Sequence of chain 109.B:
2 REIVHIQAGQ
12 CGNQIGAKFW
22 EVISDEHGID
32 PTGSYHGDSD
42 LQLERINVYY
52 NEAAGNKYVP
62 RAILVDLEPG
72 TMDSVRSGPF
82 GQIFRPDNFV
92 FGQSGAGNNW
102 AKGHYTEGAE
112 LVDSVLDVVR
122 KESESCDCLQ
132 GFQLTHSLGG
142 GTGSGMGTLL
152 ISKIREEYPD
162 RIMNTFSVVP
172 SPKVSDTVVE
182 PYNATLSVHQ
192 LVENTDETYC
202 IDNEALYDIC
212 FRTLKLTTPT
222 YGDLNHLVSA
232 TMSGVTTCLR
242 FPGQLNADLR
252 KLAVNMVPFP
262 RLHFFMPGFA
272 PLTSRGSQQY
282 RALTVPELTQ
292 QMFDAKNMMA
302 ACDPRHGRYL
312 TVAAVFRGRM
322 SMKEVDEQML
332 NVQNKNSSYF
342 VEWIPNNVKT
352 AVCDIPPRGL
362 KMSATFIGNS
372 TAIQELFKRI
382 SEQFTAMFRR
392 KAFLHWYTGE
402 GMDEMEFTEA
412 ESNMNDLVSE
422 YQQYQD

The small molecule below binds the protein below.
Small molecule (SMILES): Nc1nc2c(ncn2[C@@H]2O[C@H](CO[P](=O)(O)C[P](=O)(O)OP(=O)(O)O)[C@@H](O)[C@H]2O)c(=O)[nH]1

Binding-site contacts:
Ligand atom O3G contacts residue MG1 of chain 109.F at 2.5 Å.
Ligand atom N1 contacts residue ASN226 of chain 109.B at 2.7 Å (h-bond).
Ligand atom O2G contacts residue GLY142 of chain 109.B at 3.0 Å (h-bond).
Ligand atom O2G contacts residue ASN99 of chain 109.B at 2.9 Å (h-bond).
Ligand atom O6 contacts residue TYR222 of chain 109.B at 3.8 Å.
Ligand atom N1 contacts residue TYR222 of chain 109.B at 3.2 Å.
Ligand atom N2 contacts residue ASN204 of chain 109.B at 2.6 Å (h-bond).
Ligand atom O3' contacts residue GLU181 of chain 109.B at 3.3 Å (salt-bridge).
Ligand atom PG contacts residue GLY142 of chain 109.B at 3.9 Å.
Ligand atom O2B contacts residue THR143 of chain 109.B at 2.7 Å (h-bond).
Ligand atom O3B contacts residue MG1 of chain 109.F at 3.8 Å.
Ligand atom O1G contacts residue ALA97 of chain 109.B at 3.0 Å (h-bond).
Ligand atom N3 contacts residue ASN204 of chain 109.B at 3.0 Å (h-bond).
Ligand atom C6 contacts residue GLN15 of chain 109.B at 3.6 Å.
Ligand atom O1B contacts residue GLY10 of chain 109.B at 3.7 Å.
Ligand atom PB contacts residue THR143 of chain 109.B at 3.3 Å.
Ligand atom O3B contacts residue THR143 of chain 109.B at 3.1 Å (h-bond).
Ligand atom O4' contacts residue SER138 of chain 109.B at 3.3 Å (h-bond).
Ligand atom O1A contacts residue GLN11 of chain 109.B at 3.1 Å.
Ligand atom N2 contacts residue ASN226 of chain 109.B at 2.9 Å (h-bond).
Ligand atom O1B contacts residue MG1 of chain 109.F at 2.4 Å.
Ligand atom C4' contacts residue SER138 of chain 109.B at 3.2 Å.
Ligand atom N3 contacts residue VAL169 of chain 109.B at 3.8 Å.
Ligand atom PB contacts residue MG1 of chain 109.F at 3.7 Å.
Ligand atom O3B contacts residue GLY142 of chain 109.B at 3.5 Å (h-bond).
Ligand atom O1G contacts residue THR143 of chain 109.B at 3.4 Å.
Ligand atom C6 contacts residue ASN226 of chain 109.B at 3.3 Å.
Ligand atom O2B contacts residue GLY10 of chain 109.B at 3.2 Å.
Ligand atom O6 contacts residue GLN15 of chain 109.B at 2.5 Å (h-bond).
Ligand atom C2 contacts residue TYR222 of chain 109.B at 3.5 Å (hydrophobic).
Ligand atom O6 contacts residue ASN226 of chain 109.B at 3.1 Å (h-bond).
Ligand atom PB contacts residue GLY10 of chain 109.B at 3.9 Å.
Ligand atom C2 contacts residue ASN226 of chain 109.B at 3.6 Å.
Ligand atom C6 contacts residue TYR222 of chain 109.B at 3.7 Å (hydrophobic).
Ligand atom O2A contacts residue CYS12 of chain 109.B at 3.3 Å (h-bond).
Ligand atom O2B contacts residue GLY144 of chain 109.B at 2.7 Å (h-bond).
Ligand atom PG contacts residue MG1 of chain 109.F at 3.5 Å.
Ligand atom C2 contacts residue ASN204 of chain 109.B at 3.4 Å.
Ligand atom O1B contacts residue GLN11 of chain 109.B at 3.2 Å (h-bond).
Ligand atom O2A contacts residue GLN11 of chain 109.B at 3.5 Å (h-bond).